This small molecule binds to this protein.
Small molecule (SMILES): O=C(O)[C@@H]1O[C@H](O[C@H]2[C@@H](OS(=O)(=O)O)O[C@@H](O)[C@H](NS(=O)(=O)O)[C@H]2O)[C@@H](OS(=O)(=O)O)[C@H](O)[C@@H]1O

Binding-site contacts:
Ligand atom C3 contacts residue LYS156 of chain 6.F at 4.0 Å.
Ligand atom C6 contacts residue SER93 of chain 6.F at 4.0 Å.
Ligand atom OAH contacts residue ASP3 of chain 6.F at 4.0 Å.
Ligand atom C4 contacts residue LYS156 of chain 6.F at 4.0 Å.
Ligand atom O4 contacts residue LYS156 of chain 6.F at 3.5 Å.
Ligand atom C6 contacts residue HIS155 of chain 6.F at 3.4 Å.
Ligand atom OBI contacts residue LYS156 of chain 6.F at 4.0 Å.
Ligand atom O6A contacts residue SER93 of chain 6.F at 3.2 Å.
Ligand atom O5 contacts residue ARG157 of chain 6.F at 3.8 Å.
Ligand atom O3 contacts residue ARG157 of chain 6.F at 3.3 Å (salt-bridge).
Ligand atom C2 contacts residue ALA158 of chain 6.F at 3.7 Å (hydrophobic).
Ligand atom C5 contacts residue HIS155 of chain 6.F at 4.0 Å.
Ligand atom OAF contacts residue ARG157 of chain 6.F at 2.8 Å (salt-bridge).
Ligand atom O6B contacts residue LYS156 of chain 6.F at 3.3 Å.
Ligand atom O5 contacts residue HIS155 of chain 6.F at 3.6 Å.
Ligand atom O5B contacts residue LYS156 of chain 6.F at 3.3 Å.
Ligand atom O3 contacts residue ALA158 of chain 6.F at 3.0 Å (h-bond).
Ligand atom O3 contacts residue LYS156 of chain 6.F at 3.0 Å.
Ligand atom OAF contacts residue ALA158 of chain 6.F at 3.3 Å.
Ligand atom OAH contacts residue ARG157 of chain 6.F at 3.1 Å (salt-bridge).
Ligand atom O4 contacts residue SER93 of chain 6.F at 3.0 Å (h-bond).
Ligand atom O6B contacts residue HIS155 of chain 6.F at 3.3 Å (h-bond).
Ligand atom OAH contacts residue THR4 of chain 6.F at 3.7 Å.
Ligand atom OAF contacts residue THR4 of chain 6.F at 2.9 Å (h-bond).
Ligand atom O6B contacts residue LEU62 of chain 6.F at 4.0 Å.
Ligand atom C5 contacts residue LEU62 of chain 6.F at 3.8 Å (hydrophobic).
Ligand atom C3 contacts residue ARG157 of chain 6.F at 3.7 Å.
Ligand atom O4 contacts residue HIS155 of chain 6.F at 3.5 Å (h-bond).
Ligand atom C6 contacts residue LEU62 of chain 6.F at 3.5 Å (hydrophobic).
Ligand atom SAG contacts residue ARG157 of chain 6.F at 3.6 Å (salt-bridge).
Ligand atom O5 contacts residue LYS156 of chain 6.F at 3.4 Å.
Ligand atom C6 contacts residue HIS94 of chain 6.F at 3.9 Å.
Ligand atom O6A contacts residue HIS94 of chain 6.F at 3.2 Å (h-bond).
Ligand atom O6B contacts residue ARG157 of chain 6.F at 3.3 Å (salt-bridge).
Ligand atom O6A contacts residue LEU62 of chain 6.F at 3.4 Å.
Ligand atom SAG contacts residue THR4 of chain 6.F at 3.9 Å.
Ligand atom O6A contacts residue HIS155 of chain 6.F at 3.8 Å.
Ligand atom OAH contacts residue LEU2 of chain 6.F at 2.8 Å (h-bond).
Ligand atom O6B contacts residue HIS94 of chain 6.F at 4.0 Å.
Ligand atom C3 contacts residue ALA158 of chain 6.F at 4.0 Å (hydrophobic).

Sequence of chain 6.F:
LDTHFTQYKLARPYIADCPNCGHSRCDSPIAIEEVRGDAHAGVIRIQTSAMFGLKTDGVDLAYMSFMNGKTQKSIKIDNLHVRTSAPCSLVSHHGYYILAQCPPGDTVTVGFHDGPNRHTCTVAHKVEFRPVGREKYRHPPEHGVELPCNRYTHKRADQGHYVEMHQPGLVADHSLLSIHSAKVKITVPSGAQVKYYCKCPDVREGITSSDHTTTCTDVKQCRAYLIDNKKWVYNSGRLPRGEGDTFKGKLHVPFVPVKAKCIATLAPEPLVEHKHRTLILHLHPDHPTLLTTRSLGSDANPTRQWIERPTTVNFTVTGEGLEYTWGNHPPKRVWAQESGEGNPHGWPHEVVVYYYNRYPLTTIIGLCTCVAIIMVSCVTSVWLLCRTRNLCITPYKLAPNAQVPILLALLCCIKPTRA